Sequence of chain 1.B:
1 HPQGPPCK

Binding-site contacts:
Ligand atom C2 contacts residue HIS1 of chain 1.B at 1.3 Å.
Ligand atom C4 contacts residue CYS7 of chain 1.B at 3.2 Å (hydrophobic).
Ligand atom O1 contacts residue ARG72 of chain 1.A at 2.9 Å (salt-bridge).
Ligand atom C2 contacts residue PRO2 of chain 1.B at 3.8 Å (hydrophobic).
Ligand atom O1 contacts residue PRO2 of chain 1.B at 3.4 Å (h-bond).
Ligand atom C3 contacts residue HIS1 of chain 1.B at 2.3 Å.
Ligand atom O1 contacts residue HIS1 of chain 1.B at 2.2 Å (h-bond).
Ligand atom C2 contacts residue ARG72 of chain 1.A at 3.8 Å.
Ligand atom C4 contacts residue HIS1 of chain 1.B at 3.6 Å.
Ligand atom C6 contacts residue CYS7 of chain 1.B at 1.8 Å (hydrophobic).
Ligand atom C5 contacts residue CYS7 of chain 1.B at 2.8 Å (hydrophobic).

A protein and the small-molecule ligand that binds it are described below.
Small molecule (SMILES): CCCCC(=O)O

Sequence of chain 1.A:
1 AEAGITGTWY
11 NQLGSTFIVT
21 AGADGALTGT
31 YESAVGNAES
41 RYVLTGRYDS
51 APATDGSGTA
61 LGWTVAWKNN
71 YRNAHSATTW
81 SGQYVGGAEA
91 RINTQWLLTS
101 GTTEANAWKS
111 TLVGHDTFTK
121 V